Binding-site contacts:
Ligand atom C9 contacts residue VAL356 of chain 2.A at 3.6 Å (hydrophobic).
Ligand atom N contacts residue THR552 of chain 1.A at 3.0 Å (h-bond).
Ligand atom N1 contacts residue ASP523 of chain 1.A at 3.7 Å.
Ligand atom O contacts residue TYR326 of chain 2.A at 3.6 Å.
Ligand atom C11 contacts residue SER330 of chain 2.A at 3.5 Å.
Ligand atom C2 contacts residue PHE383 of chain 2.A at 3.5 Å (hydrophobic).
Ligand atom N contacts residue ASP523 of chain 1.A at 3.8 Å.
Ligand atom C14 contacts residue TYR331 of chain 2.A at 3.8 Å (hydrophobic).
Ligand atom C contacts residue PHE383 of chain 2.A at 3.4 Å (hydrophobic).
Ligand atom C7 contacts residue GLY550 of chain 1.A at 3.3 Å.
Ligand atom O contacts residue VAL551 of chain 1.A at 3.8 Å.
Ligand atom C3 contacts residue PHE383 of chain 2.A at 3.4 Å (hydrophobic).
Ligand atom C15 contacts residue PHE383 of chain 2.A at 3.8 Å (hydrophobic).
Ligand atom C1 contacts residue ASP521 of chain 1.A at 3.6 Å.
Ligand atom C1 contacts residue PHE383 of chain 2.A at 3.2 Å (hydrophobic).
Ligand atom C11 contacts residue ILE327 of chain 2.A at 3.8 Å (hydrophobic).
Ligand atom C11 contacts residue VAL356 of chain 2.A at 3.7 Å (hydrophobic).
Ligand atom C7 contacts residue VAL551 of chain 1.A at 3.7 Å (hydrophobic).
Ligand atom C6 contacts residue THR552 of chain 1.A at 3.9 Å.
Ligand atom C contacts residue ASP523 of chain 1.A at 3.5 Å.
Ligand atom C4 contacts residue ASP523 of chain 1.A at 3.7 Å.
Ligand atom C16 contacts residue ASP521 of chain 1.A at 3.5 Å.
Ligand atom N1 contacts residue ASP521 of chain 1.A at 2.7 Å (salt-bridge).
Ligand atom N1 contacts residue PHE383 of chain 2.A at 3.4 Å.
Ligand atom C16 contacts residue PHE383 of chain 2.A at 3.6 Å (hydrophobic).
Ligand atom C5 contacts residue THR552 of chain 1.A at 3.8 Å.
Ligand atom C4 contacts residue PHE383 of chain 2.A at 3.4 Å (hydrophobic).
Ligand atom C11 contacts residue GLY329 of chain 2.A at 3.8 Å.
Ligand atom C contacts residue ASP521 of chain 1.A at 3.5 Å.
Ligand atom C8 contacts residue GLY354 of chain 2.A at 3.8 Å.
Ligand atom O contacts residue GLY550 of chain 1.A at 3.1 Å (h-bond).
Ligand atom C13 contacts residue PHE383 of chain 2.A at 3.8 Å (hydrophobic).
Ligand atom N2 contacts residue THR552 of chain 1.A at 3.0 Å (h-bond).
Ligand atom C12 contacts residue SER330 of chain 2.A at 3.2 Å.
Ligand atom C11 contacts residue TYR326 of chain 2.A at 3.6 Å (hydrophobic).
Ligand atom N contacts residue VAL551 of chain 1.A at 3.8 Å.
Ligand atom N2 contacts residue VAL551 of chain 1.A at 3.6 Å.
Ligand atom N3 contacts residue PHE383 of chain 2.A at 3.7 Å.
Ligand atom C4 contacts residue THR552 of chain 1.A at 3.5 Å.
Ligand atom N contacts residue ASP521 of chain 1.A at 2.9 Å (salt-bridge).

Sequence of chain 1.A:
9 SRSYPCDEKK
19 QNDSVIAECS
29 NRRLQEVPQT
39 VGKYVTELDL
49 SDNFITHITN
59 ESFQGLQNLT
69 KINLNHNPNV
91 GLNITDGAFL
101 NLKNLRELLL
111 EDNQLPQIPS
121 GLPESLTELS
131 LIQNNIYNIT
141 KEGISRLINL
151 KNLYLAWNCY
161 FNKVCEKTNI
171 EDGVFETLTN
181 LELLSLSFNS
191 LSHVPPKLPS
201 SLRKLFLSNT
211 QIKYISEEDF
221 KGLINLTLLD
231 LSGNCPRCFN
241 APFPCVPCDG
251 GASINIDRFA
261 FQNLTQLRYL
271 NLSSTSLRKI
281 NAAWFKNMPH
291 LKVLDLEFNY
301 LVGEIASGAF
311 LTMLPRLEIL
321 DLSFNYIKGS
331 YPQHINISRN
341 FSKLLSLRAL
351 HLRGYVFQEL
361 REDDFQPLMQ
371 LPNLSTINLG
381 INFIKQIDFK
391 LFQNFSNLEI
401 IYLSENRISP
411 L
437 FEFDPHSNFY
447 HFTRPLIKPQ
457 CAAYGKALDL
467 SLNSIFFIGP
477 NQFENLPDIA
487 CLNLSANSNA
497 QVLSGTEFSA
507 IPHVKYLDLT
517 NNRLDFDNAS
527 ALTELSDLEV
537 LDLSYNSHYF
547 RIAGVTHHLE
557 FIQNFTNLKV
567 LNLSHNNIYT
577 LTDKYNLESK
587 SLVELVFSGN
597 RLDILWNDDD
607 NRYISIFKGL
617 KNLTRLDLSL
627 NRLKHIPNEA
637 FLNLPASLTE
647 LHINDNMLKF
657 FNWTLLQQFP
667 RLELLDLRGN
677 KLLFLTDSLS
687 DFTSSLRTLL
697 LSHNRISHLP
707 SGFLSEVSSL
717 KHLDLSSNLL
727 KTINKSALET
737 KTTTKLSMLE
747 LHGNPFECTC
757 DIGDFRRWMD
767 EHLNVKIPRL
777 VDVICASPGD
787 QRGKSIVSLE

A small-molecule ligand and the protein it binds are described below.
Small molecule (SMILES): CCOCc1nc2c(N)nc3ccccc3c2n1CC(C)(C)O

Sequence of chain 2.A:
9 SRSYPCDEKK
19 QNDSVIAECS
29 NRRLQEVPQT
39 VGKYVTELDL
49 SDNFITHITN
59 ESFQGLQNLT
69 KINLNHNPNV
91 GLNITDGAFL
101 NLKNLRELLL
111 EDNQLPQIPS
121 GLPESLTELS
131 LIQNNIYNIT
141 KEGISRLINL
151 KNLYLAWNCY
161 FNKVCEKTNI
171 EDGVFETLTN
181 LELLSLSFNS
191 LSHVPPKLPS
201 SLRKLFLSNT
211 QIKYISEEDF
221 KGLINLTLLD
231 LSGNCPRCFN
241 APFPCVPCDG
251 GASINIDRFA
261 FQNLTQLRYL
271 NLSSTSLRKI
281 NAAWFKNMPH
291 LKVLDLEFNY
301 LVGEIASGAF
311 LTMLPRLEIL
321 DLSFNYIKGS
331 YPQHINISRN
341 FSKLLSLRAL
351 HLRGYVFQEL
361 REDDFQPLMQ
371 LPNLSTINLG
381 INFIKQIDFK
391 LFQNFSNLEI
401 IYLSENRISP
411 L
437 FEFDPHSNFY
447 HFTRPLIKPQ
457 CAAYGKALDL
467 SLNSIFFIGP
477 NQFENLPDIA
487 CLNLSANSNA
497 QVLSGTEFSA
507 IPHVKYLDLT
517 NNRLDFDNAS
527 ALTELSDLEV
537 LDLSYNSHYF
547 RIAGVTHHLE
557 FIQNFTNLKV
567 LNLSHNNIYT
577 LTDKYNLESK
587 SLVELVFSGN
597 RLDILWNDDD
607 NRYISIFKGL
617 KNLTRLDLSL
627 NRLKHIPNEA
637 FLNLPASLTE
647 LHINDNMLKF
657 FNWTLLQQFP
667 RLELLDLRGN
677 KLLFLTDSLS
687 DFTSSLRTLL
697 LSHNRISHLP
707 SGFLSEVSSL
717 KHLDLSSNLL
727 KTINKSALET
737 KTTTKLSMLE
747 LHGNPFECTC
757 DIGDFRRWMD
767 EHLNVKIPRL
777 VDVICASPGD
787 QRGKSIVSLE